Sequence of chain 1.C:
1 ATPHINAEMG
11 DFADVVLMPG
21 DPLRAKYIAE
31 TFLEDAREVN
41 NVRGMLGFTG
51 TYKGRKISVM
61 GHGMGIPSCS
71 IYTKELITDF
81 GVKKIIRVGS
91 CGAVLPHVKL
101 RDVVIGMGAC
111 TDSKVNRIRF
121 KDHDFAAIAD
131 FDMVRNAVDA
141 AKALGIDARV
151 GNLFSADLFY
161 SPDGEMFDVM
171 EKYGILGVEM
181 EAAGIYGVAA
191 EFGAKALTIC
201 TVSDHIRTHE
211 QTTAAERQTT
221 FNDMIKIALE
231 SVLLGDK

Binding-site contacts:
Ligand atom O5' contacts residue PHE159 of chain 2.B at 3.5 Å.
Ligand atom C5 contacts residue VAL178 of chain 2.B at 3.5 Å (hydrophobic).
Ligand atom O2' contacts residue GLU181 of chain 2.B at 3.6 Å (salt-bridge).
Ligand atom N7 contacts residue GLY92 of chain 2.B at 3.3 Å (h-bond).
Ligand atom C5' contacts residue HIS4 of chain 1.C at 3.2 Å.
Ligand atom C8 contacts residue SER203 of chain 2.B at 3.9 Å.
Ligand atom C4 contacts residue VAL178 of chain 2.B at 3.6 Å (hydrophobic).
Ligand atom C3' contacts residue MET180 of chain 2.B at 3.8 Å (hydrophobic).
Ligand atom C8 contacts residue VAL178 of chain 2.B at 3.8 Å (hydrophobic).
Ligand atom N7 contacts residue CYS91 of chain 2.B at 3.9 Å.
Ligand atom N7 contacts residue ASP204 of chain 2.B at 4.0 Å.
Ligand atom O3' contacts residue PO41 of chain 2.F at 2.9 Å (h-bond).
Ligand atom N7 contacts residue VAL178 of chain 2.B at 3.7 Å.
Ligand atom O2' contacts residue GLU179 of chain 2.B at 3.2 Å.
Ligand atom C2 contacts residue VAL178 of chain 2.B at 3.9 Å (hydrophobic).
Ligand atom N1 contacts residue VAL178 of chain 2.B at 3.7 Å.
Ligand atom C8 contacts residue GLY92 of chain 2.B at 3.7 Å.
Ligand atom N9 contacts residue SER90 of chain 2.B at 4.0 Å.
Ligand atom N3 contacts residue MET180 of chain 2.B at 3.7 Å.
Ligand atom C1' contacts residue SER90 of chain 2.B at 3.5 Å.
Ligand atom C4' contacts residue ARG43 of chain 1.C at 4.0 Å.
Ligand atom O2' contacts residue ARG87 of chain 2.B at 4.0 Å.
Ligand atom C5' contacts residue PHE159 of chain 2.B at 3.4 Å (hydrophobic).
Ligand atom N6 contacts residue VAL178 of chain 2.B at 4.0 Å.
Ligand atom O2' contacts residue SER90 of chain 2.B at 4.0 Å.
Ligand atom O2' contacts residue PO41 of chain 2.F at 3.9 Å.
Ligand atom O4' contacts residue SER90 of chain 2.B at 3.9 Å.
Ligand atom C4 contacts residue PHE159 of chain 2.B at 3.9 Å (hydrophobic).
Ligand atom C2 contacts residue PHE159 of chain 2.B at 3.5 Å (hydrophobic).
Ligand atom C2' contacts residue MET180 of chain 2.B at 3.6 Å (hydrophobic).
Ligand atom O5' contacts residue HIS4 of chain 1.C at 3.2 Å (h-bond).
Ligand atom O3' contacts residue GLU181 of chain 2.B at 3.8 Å.
Ligand atom C8 contacts residue CYS91 of chain 2.B at 3.8 Å (hydrophobic).
Ligand atom C8 contacts residue SER90 of chain 2.B at 4.0 Å.
Ligand atom O4' contacts residue PO41 of chain 2.F at 3.8 Å.
Ligand atom N9 contacts residue VAL178 of chain 2.B at 3.8 Å.
Ligand atom N3 contacts residue PHE159 of chain 2.B at 3.4 Å.
Ligand atom O2' contacts residue MET180 of chain 2.B at 2.9 Å (h-bond).
Ligand atom C6 contacts residue VAL178 of chain 2.B at 4.0 Å (hydrophobic).
Ligand atom N6 contacts residue ILE206 of chain 2.B at 2.9 Å.

The small molecule below binds the protein below.
Small molecule (SMILES): Nc1ncnc2c1ncn2[C@@H]1O[C@H](CO)[C@@H](O)[C@H]1O

Sequence of chain 2.B:
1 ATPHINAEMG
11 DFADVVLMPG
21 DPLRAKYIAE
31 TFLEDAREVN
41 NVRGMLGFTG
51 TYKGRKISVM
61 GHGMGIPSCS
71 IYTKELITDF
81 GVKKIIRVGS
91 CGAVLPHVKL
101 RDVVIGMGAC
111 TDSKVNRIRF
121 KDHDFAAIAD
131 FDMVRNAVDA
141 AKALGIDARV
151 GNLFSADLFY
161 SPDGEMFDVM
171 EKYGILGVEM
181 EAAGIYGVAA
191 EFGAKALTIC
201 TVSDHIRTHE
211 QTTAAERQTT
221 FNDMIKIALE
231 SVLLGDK